The protein below binds the small molecule below.
Small molecule (SMILES): CC(=O)N[C@H]1[C@H](O[C@H]2[C@H](O)[C@@H](NC(C)=O)CO[C@@H]2CO)O[C@H](CO)[C@@H](O[C@@H]2O[C@H](CO)[C@@H](O)[C@H](O)[C@@H]2O)[C@@H]1O

Binding-site contacts:
Ligand atom O6 contacts residue PHE321 of chain 1.A at 3.5 Å.
Ligand atom O3 contacts residue ASP323 of chain 1.A at 3.5 Å (salt-bridge).
Ligand atom O5 contacts residue ASP323 of chain 1.A at 3.9 Å.
Ligand atom O5 contacts residue SER324 of chain 1.A at 3.7 Å.
Ligand atom O7 contacts residue ASN328 of chain 1.A at 2.7 Å (h-bond).
Ligand atom C6 contacts residue ASP323 of chain 1.A at 3.3 Å.
Ligand atom C3 contacts residue ASN328 of chain 1.A at 4.0 Å.
Ligand atom C8 contacts residue VAL350 of chain 1.A at 3.8 Å (hydrophobic).
Ligand atom C2 contacts residue ASN328 of chain 1.A at 2.6 Å.
Ligand atom C5 contacts residue ASN328 of chain 1.A at 3.6 Å.
Ligand atom C6 contacts residue ASN331 of chain 1.A at 4.1 Å.
Ligand atom C1 contacts residue ASN328 of chain 1.A at 1.5 Å.
Ligand atom C4 contacts residue SER324 of chain 1.A at 3.4 Å.
Ligand atom O6 contacts residue SER324 of chain 1.A at 2.6 Å (h-bond).
Ligand atom C5 contacts residue ASN331 of chain 1.A at 4.2 Å.
Ligand atom C3 contacts residue ASP323 of chain 1.A at 3.8 Å.
Ligand atom C6 contacts residue THR330 of chain 1.A at 4.0 Å.
Ligand atom O5 contacts residue ASN328 of chain 1.A at 2.4 Å (h-bond).
Ligand atom O6 contacts residue ASP323 of chain 1.A at 4.2 Å.
Ligand atom O2 contacts residue ASP323 of chain 1.A at 2.5 Å (salt-bridge).
Ligand atom O6 contacts residue ASN331 of chain 1.A at 3.3 Å (h-bond).
Ligand atom C6 contacts residue SER324 of chain 1.A at 3.5 Å.
Ligand atom O5 contacts residue ASN331 of chain 1.A at 3.1 Å (h-bond).
Ligand atom O4 contacts residue ASP323 of chain 1.A at 4.0 Å.
Ligand atom O7 contacts residue SER326 of chain 1.A at 3.6 Å.
Ligand atom O4 contacts residue SER324 of chain 1.A at 4.2 Å.
Ligand atom C1 contacts residue SER324 of chain 1.A at 4.1 Å.
Ligand atom N2 contacts residue ASN328 of chain 1.A at 3.0 Å (h-bond).
Ligand atom O3 contacts residue ASP323 of chain 1.A at 3.9 Å.
Ligand atom C7 contacts residue LEU325 of chain 1.A at 4.0 Å (hydrophobic).
Ligand atom C2 contacts residue ASP323 of chain 1.A at 3.0 Å.
Ligand atom C5 contacts residue ASP323 of chain 1.A at 3.5 Å.
Ligand atom C8 contacts residue ASN328 of chain 1.A at 4.2 Å.
Ligand atom C7 contacts residue ASN328 of chain 1.A at 3.0 Å.
Ligand atom C1 contacts residue ASP323 of chain 1.A at 4.2 Å.
Ligand atom O5 contacts residue THR330 of chain 1.A at 4.3 Å.
Ligand atom C5 contacts residue THR330 of chain 1.A at 4.2 Å.
Ligand atom C1 contacts residue ASN331 of chain 1.A at 3.9 Å.
Ligand atom C5 contacts residue SER324 of chain 1.A at 3.7 Å.
Ligand atom O7 contacts residue LEU325 of chain 1.A at 3.6 Å.

Sequence of chain 1.A:
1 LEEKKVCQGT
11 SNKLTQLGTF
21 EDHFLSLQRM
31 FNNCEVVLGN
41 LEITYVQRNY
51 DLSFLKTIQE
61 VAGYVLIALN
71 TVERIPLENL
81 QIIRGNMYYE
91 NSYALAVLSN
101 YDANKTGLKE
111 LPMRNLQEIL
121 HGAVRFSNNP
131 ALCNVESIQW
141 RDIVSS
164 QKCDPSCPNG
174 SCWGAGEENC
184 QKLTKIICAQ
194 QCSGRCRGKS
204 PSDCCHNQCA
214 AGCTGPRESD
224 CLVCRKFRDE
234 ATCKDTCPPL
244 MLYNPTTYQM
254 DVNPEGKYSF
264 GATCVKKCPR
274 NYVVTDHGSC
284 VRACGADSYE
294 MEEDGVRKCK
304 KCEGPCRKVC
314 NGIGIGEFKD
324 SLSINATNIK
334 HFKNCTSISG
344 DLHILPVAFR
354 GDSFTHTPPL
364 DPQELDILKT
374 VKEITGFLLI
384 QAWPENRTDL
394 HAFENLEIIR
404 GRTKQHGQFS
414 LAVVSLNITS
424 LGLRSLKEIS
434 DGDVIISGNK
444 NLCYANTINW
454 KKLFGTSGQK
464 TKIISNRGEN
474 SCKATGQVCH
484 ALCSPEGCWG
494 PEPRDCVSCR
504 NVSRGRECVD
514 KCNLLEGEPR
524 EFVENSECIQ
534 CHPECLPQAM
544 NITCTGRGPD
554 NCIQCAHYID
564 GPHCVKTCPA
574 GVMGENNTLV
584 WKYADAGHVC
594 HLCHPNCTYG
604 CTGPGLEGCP